Sequence of chain 1.B:
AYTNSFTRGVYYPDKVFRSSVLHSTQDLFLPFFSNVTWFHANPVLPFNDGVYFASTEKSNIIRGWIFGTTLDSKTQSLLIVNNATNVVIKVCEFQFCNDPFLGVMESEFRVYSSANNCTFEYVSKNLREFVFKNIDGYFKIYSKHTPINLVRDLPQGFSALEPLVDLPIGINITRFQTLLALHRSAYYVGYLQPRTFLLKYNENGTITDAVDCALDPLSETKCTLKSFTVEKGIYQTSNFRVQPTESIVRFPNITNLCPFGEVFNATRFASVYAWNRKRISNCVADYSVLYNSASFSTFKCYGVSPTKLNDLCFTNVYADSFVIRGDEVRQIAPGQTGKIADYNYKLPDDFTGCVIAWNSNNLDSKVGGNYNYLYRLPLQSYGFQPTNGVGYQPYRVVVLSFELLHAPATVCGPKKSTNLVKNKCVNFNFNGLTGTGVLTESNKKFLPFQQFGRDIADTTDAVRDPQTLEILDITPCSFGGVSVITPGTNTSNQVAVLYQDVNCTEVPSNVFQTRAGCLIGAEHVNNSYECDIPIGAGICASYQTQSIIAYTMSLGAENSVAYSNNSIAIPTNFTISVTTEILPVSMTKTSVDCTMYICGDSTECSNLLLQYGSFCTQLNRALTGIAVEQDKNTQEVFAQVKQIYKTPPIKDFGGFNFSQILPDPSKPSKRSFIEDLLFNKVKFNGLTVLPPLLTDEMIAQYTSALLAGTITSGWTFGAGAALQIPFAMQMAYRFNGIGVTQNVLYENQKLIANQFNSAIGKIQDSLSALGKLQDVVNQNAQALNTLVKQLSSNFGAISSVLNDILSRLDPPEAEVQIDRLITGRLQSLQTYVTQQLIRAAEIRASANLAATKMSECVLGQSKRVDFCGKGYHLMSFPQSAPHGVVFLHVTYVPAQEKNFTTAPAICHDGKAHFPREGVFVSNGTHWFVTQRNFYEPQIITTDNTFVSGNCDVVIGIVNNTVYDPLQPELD

Binding-site contacts:
Ligand atom C3 contacts residue ASN1134 of chain 1.B at 3.8 Å.
Ligand atom O7 contacts residue ASN1134 of chain 1.B at 3.9 Å.
Ligand atom C1 contacts residue ASN1134 of chain 1.B at 1.4 Å.
Ligand atom O5 contacts residue ASN1134 of chain 1.B at 2.4 Å (h-bond).
Ligand atom C7 contacts residue ASN1134 of chain 1.B at 3.6 Å.
Ligand atom C5 contacts residue ASN1134 of chain 1.B at 3.6 Å.
Ligand atom N2 contacts residue ASN1134 of chain 1.B at 2.9 Å (h-bond).
Ligand atom C2 contacts residue ASN1134 of chain 1.B at 2.4 Å.
Ligand atom C4 contacts residue ASN1134 of chain 1.B at 4.2 Å.

This small molecule binds to this protein.
Small molecule (SMILES): CC(=O)N[C@H]1[C@H](O[C@H]2[C@H](O)[C@@H](NC(C)=O)CO[C@@H]2CO)O[C@H](CO)[C@@H](O)[C@@H]1O